Sequence of chain 3.A:
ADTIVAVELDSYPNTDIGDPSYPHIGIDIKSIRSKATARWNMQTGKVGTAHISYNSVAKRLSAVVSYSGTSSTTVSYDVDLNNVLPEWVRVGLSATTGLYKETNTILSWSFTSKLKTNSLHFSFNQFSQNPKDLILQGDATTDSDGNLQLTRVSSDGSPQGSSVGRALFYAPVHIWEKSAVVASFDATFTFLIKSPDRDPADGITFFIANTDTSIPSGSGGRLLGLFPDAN

Binding-site contacts:
Ligand atom C8 contacts residue LEU99 of chain 3.A at 3.6 Å (hydrophobic).
Ligand atom C4 contacts residue ARG228 of chain 3.A at 3.7 Å.
Ligand atom C3 contacts residue ARG228 of chain 3.A at 3.9 Å.
Ligand atom O5 contacts residue GLY98 of chain 3.A at 4.2 Å.
Ligand atom O6 contacts residue TYR100 of chain 3.A at 3.2 Å (h-bond).
Ligand atom C5 contacts residue ASP208 of chain 3.A at 3.9 Å.
Ligand atom C11 contacts residue TYR100 of chain 3.A at 3.5 Å (hydrophobic).
Ligand atom C13 contacts residue LEU99 of chain 3.A at 4.0 Å (hydrophobic).
Ligand atom C14 contacts residue LEU99 of chain 3.A at 3.8 Å (hydrophobic).
Ligand atom C3 contacts residue ASN14 of chain 3.A at 4.1 Å.
Ligand atom C1 contacts residue LEU99 of chain 3.A at 3.6 Å (hydrophobic).
Ligand atom C4 contacts residue ASN14 of chain 3.A at 3.9 Å.
Ligand atom C5 contacts residue TYR12 of chain 3.A at 4.1 Å (hydrophobic).
Ligand atom C9 contacts residue LEU99 of chain 3.A at 3.5 Å (hydrophobic).
Ligand atom O2 contacts residue LEU99 of chain 3.A at 3.4 Å (h-bond).
Ligand atom N1 contacts residue TYR100 of chain 3.A at 3.2 Å.
Ligand atom O3 contacts residue ARG228 of chain 3.A at 2.9 Å (salt-bridge).
Ligand atom N1 contacts residue LEU99 of chain 3.A at 4.0 Å.
Ligand atom C4 contacts residue ASP208 of chain 3.A at 3.2 Å.
Ligand atom C11 contacts residue TYR12 of chain 3.A at 2.9 Å (hydrophobic).
Ligand atom O6 contacts residue LEU99 of chain 3.A at 3.3 Å (h-bond).
Ligand atom C6 contacts residue TYR100 of chain 3.A at 4.0 Å (hydrophobic).
Ligand atom O2 contacts residue GLY98 of chain 3.A at 3.6 Å.
Ligand atom O6 contacts residue ALA207 of chain 3.A at 3.2 Å.
Ligand atom O4 contacts residue ASP208 of chain 3.A at 2.7 Å (salt-bridge).
Ligand atom O6 contacts residue ASP208 of chain 3.A at 2.6 Å (salt-bridge).
Ligand atom N1 contacts residue TYR12 of chain 3.A at 3.2 Å (h-bond).
Ligand atom O4 contacts residue ASN14 of chain 3.A at 2.7 Å (h-bond).
Ligand atom O4 contacts residue TYR12 of chain 3.A at 3.9 Å.
Ligand atom O3 contacts residue GLY227 of chain 3.A at 3.5 Å.
Ligand atom O5 contacts residue TYR100 of chain 3.A at 4.1 Å.
Ligand atom C6 contacts residue ASP208 of chain 3.A at 3.3 Å.
Ligand atom C6 contacts residue TYR12 of chain 3.A at 3.8 Å (hydrophobic).
Ligand atom C5 contacts residue LEU99 of chain 3.A at 4.2 Å (hydrophobic).
Ligand atom C12 contacts residue LEU99 of chain 3.A at 3.6 Å (hydrophobic).
Ligand atom O4 contacts residue ARG228 of chain 3.A at 3.2 Å.
Ligand atom O6 contacts residue GLY98 of chain 3.A at 3.4 Å.
Ligand atom C6 contacts residue ALA207 of chain 3.A at 3.4 Å (hydrophobic).
Ligand atom O5 contacts residue LEU99 of chain 3.A at 3.1 Å (h-bond).
Ligand atom C10 contacts residue LEU99 of chain 3.A at 3.9 Å (hydrophobic).

The small molecule below binds the protein below.
Small molecule (SMILES): OC[C@H]1O[C@H](Oc2c[nH]c3ccc(Br)c(Cl)c23)[C@@H](O)[C@@H](O)[C@@H]1O